Sequence of chain 1.A:
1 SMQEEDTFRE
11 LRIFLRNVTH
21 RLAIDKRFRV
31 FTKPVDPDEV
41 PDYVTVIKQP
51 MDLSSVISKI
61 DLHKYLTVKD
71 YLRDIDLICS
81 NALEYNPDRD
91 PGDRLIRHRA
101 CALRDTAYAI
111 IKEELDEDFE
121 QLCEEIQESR

A protein and the small-molecule ligand that binds it are described below.
Small molecule (SMILES): CC(=O)NCCCC[C@H](N)C(=O)O

Binding-site contacts:
Ligand atom NZ contacts residue VAL35 of chain 1.A at 3.7 Å.
Ligand atom CH contacts residue ILE96 of chain 1.A at 3.6 Å (hydrophobic).
Ligand atom CD contacts residue TYR85 of chain 1.A at 4.4 Å (hydrophobic).
Ligand atom CE contacts residue TYR43 of chain 1.A at 4.5 Å (hydrophobic).
Ligand atom CH contacts residue VAL35 of chain 1.A at 3.9 Å (hydrophobic).
Ligand atom CG contacts residue TYR85 of chain 1.A at 3.9 Å (hydrophobic).
Ligand atom CD contacts residue ASN86 of chain 1.A at 3.4 Å.
Ligand atom CH3 contacts residue VAL30 of chain 1.A at 4.0 Å (hydrophobic).
Ligand atom OH contacts residue TYR85 of chain 1.A at 4.1 Å.
Ligand atom OH contacts residue ASN86 of chain 1.A at 2.7 Å (h-bond).
Ligand atom CH3 contacts residue PHE31 of chain 1.A at 4.4 Å (hydrophobic).
Ligand atom OH contacts residue TYR43 of chain 1.A at 3.8 Å.
Ligand atom CH contacts residue TYR43 of chain 1.A at 4.1 Å (hydrophobic).
Ligand atom NZ contacts residue ILE96 of chain 1.A at 4.0 Å.
Ligand atom CG contacts residue ASN86 of chain 1.A at 3.7 Å.
Ligand atom CG contacts residue VAL40 of chain 1.A at 4.5 Å (hydrophobic).
Ligand atom OH contacts residue ALA82 of chain 1.A at 4.2 Å.
Ligand atom CB contacts residue VAL40 of chain 1.A at 3.5 Å (hydrophobic).
Ligand atom CE contacts residue TYR85 of chain 1.A at 3.7 Å (hydrophobic).
Ligand atom NZ contacts residue TYR43 of chain 1.A at 4.5 Å.
Ligand atom CH3 contacts residue VAL35 of chain 1.A at 3.8 Å (hydrophobic).
Ligand atom CH contacts residue ASN86 of chain 1.A at 3.7 Å.
Ligand atom OH contacts residue ILE96 of chain 1.A at 3.7 Å.
Ligand atom CE contacts residue ASN86 of chain 1.A at 3.9 Å.
Ligand atom CE contacts residue VAL35 of chain 1.A at 4.4 Å (hydrophobic).
Ligand atom NZ contacts residue ASN86 of chain 1.A at 4.4 Å.
Ligand atom CH3 contacts residue ILE96 of chain 1.A at 3.7 Å (hydrophobic).